Sequence of chain 1.D:
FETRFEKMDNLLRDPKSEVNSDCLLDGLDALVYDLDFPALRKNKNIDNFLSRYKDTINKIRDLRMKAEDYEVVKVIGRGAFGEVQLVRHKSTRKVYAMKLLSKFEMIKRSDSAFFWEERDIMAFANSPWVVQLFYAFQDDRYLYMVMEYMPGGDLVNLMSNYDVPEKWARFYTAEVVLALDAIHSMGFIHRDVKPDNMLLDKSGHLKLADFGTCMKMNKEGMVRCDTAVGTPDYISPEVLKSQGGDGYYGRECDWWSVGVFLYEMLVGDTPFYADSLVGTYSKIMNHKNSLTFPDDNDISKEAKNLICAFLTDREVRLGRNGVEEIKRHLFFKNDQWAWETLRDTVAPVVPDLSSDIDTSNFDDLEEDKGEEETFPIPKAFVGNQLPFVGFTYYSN

Binding-site contacts:
Ligand atom O20 contacts residue PHE87 of chain 1.D at 3.0 Å (h-bond).
Ligand atom O26 contacts residue LYS105 of chain 1.D at 3.5 Å (salt-bridge).
Ligand atom C6 contacts residue PHE120 of chain 1.D at 3.8 Å (hydrophobic).
Ligand atom C8 contacts residue ASP117 of chain 1.D at 3.6 Å.
Ligand atom N34 contacts residue ALA103 of chain 1.D at 3.6 Å.
Ligand atom C32 contacts residue ALA215 of chain 1.D at 3.6 Å (hydrophobic).
Ligand atom C16 contacts residue LYS105 of chain 1.D at 3.6 Å.
Ligand atom C16 contacts residue GLY85 of chain 1.D at 3.6 Å.
Ligand atom O20 contacts residue LEU107 of chain 1.D at 3.5 Å.
Ligand atom C5 contacts residue PHE120 of chain 1.D at 3.5 Å (hydrophobic).
Ligand atom N34 contacts residue MET156 of chain 1.D at 3.1 Å (h-bond).
Ligand atom C36 contacts residue ASP117 of chain 1.D at 3.6 Å.
Ligand atom C24 contacts residue VAL90 of chain 1.D at 3.6 Å (hydrophobic).
Ligand atom O20 contacts residue ALA86 of chain 1.D at 3.5 Å (h-bond).
Ligand atom C11 contacts residue ASP216 of chain 1.D at 3.4 Å.
Ligand atom C15 contacts residue GLY85 of chain 1.D at 3.7 Å.
Ligand atom C21 contacts residue ARG84 of chain 1.D at 3.8 Å.
Ligand atom C15 contacts residue LYS105 of chain 1.D at 3.7 Å.
Ligand atom S3 contacts residue PHE120 of chain 1.D at 3.7 Å.
Ligand atom C14 contacts residue GLY88 of chain 1.D at 3.8 Å.
Ligand atom N1 contacts residue PHE120 of chain 1.D at 3.6 Å.
Ligand atom N25 contacts residue VAL90 of chain 1.D at 3.6 Å.
Ligand atom C2 contacts residue PHE120 of chain 1.D at 3.6 Å (hydrophobic).
Ligand atom C28 contacts residue VAL90 of chain 1.D at 3.8 Å (hydrophobic).
Ligand atom C13 contacts residue VAL90 of chain 1.D at 3.4 Å (hydrophobic).
Ligand atom C14 contacts residue GLY85 of chain 1.D at 3.5 Å.
Ligand atom N10 contacts residue ASP117 of chain 1.D at 2.8 Å (salt-bridge).
Ligand atom C31 contacts residue MET153 of chain 1.D at 3.6 Å (hydrophobic).
Ligand atom C17 contacts residue LYS105 of chain 1.D at 3.7 Å.
Ligand atom C37 contacts residue ASP117 of chain 1.D at 3.1 Å.
Ligand atom S3 contacts residue PHE87 of chain 1.D at 3.4 Å.
Ligand atom C6 contacts residue GLY218 of chain 1.D at 3.7 Å.
Ligand atom C17 contacts residue ASP216 of chain 1.D at 3.6 Å.
Ligand atom C4 contacts residue PHE120 of chain 1.D at 3.7 Å (hydrophobic).
Ligand atom N34 contacts residue TYR155 of chain 1.D at 3.4 Å.
Ligand atom N34 contacts residue ILE82 of chain 1.D at 3.5 Å.
Ligand atom C33 contacts residue ALA103 of chain 1.D at 3.6 Å (hydrophobic).
Ligand atom C9 contacts residue PHE87 of chain 1.D at 3.7 Å (hydrophobic).
Ligand atom C13 contacts residue GLY85 of chain 1.D at 3.7 Å.
Ligand atom C31 contacts residue ALA215 of chain 1.D at 3.7 Å (hydrophobic).

This protein binds this small molecule.
Small molecule (SMILES): CN(C)[C@H]1CCc2nc(NC(=O)c3cccc([C@H]4CCCN4C(=O)Nc4cccc(C#N)c4)c3)sc2C1